Binding-site contacts:
Ligand atom NE1 contacts residue HIS115 of chain 2.A at 3.5 Å (h-bond).
Ligand atom CZ3 contacts residue LEU94 of chain 2.A at 3.9 Å (hydrophobic).
Ligand atom CZ2 contacts residue HIS115 of chain 2.A at 3.8 Å.
Ligand atom O contacts residue GLN9 of chain 1.A at 2.9 Å (h-bond).
Ligand atom CB contacts residue ARG93 of chain 2.A at 3.6 Å.
Ligand atom CZ3 contacts residue PHE10 of chain 1.A at 3.7 Å (hydrophobic).
Ligand atom N contacts residue GLN9 of chain 1.A at 2.9 Å (h-bond).
Ligand atom CE3 contacts residue PHE10 of chain 1.A at 3.6 Å (hydrophobic).
Ligand atom CG2 contacts residue GLN9 of chain 1.A at 3.7 Å.
Ligand atom CG contacts residue GLN9 of chain 1.A at 3.9 Å.
Ligand atom CH2 contacts residue PHE10 of chain 1.A at 3.9 Å (hydrophobic).
Ligand atom CZ3 contacts residue PHE88 of chain 2.A at 3.8 Å (hydrophobic).
Ligand atom CB contacts residue GLN9 of chain 1.A at 3.9 Å.
Ligand atom O contacts residue GLN9 of chain 1.A at 3.8 Å.
Ligand atom CG1 contacts residue THR11 of chain 1.A at 3.6 Å.
Ligand atom CB contacts residue GLN9 of chain 1.A at 3.5 Å.
Ligand atom CH2 contacts residue PHE88 of chain 2.A at 3.5 Å (hydrophobic).
Ligand atom CD contacts residue CYS7 of chain 1.A at 3.3 Å (hydrophobic).
Ligand atom CZ2 contacts residue THR119 of chain 2.A at 3.8 Å.
Ligand atom NE1 contacts residue THR119 of chain 2.A at 3.7 Å.
Ligand atom CG2 contacts residue THR11 of chain 1.A at 3.9 Å.
Ligand atom CE2 contacts residue PHE10 of chain 1.A at 3.5 Å (hydrophobic).
Ligand atom CA contacts residue GLN9 of chain 1.A at 3.2 Å.
Ligand atom C contacts residue GLN9 of chain 1.A at 3.5 Å.
Ligand atom NE1 contacts residue PHE10 of chain 1.A at 3.4 Å.
Ligand atom CG contacts residue CYS7 of chain 1.A at 3.8 Å (hydrophobic).
Ligand atom O contacts residue PHE10 of chain 1.A at 3.4 Å.
Ligand atom CD1 contacts residue THR119 of chain 2.A at 3.9 Å.
Ligand atom CZ3 contacts residue ILE8 of chain 1.A at 3.9 Å (hydrophobic).
Ligand atom CE3 contacts residue GLN9 of chain 1.A at 3.5 Å.
Ligand atom CH2 contacts residue LEU94 of chain 2.A at 3.9 Å (hydrophobic).
Ligand atom CD1 contacts residue PHE10 of chain 1.A at 3.8 Å (hydrophobic).
Ligand atom O contacts residue THR11 of chain 1.A at 3.0 Å (h-bond).
Ligand atom CE3 contacts residue ILE8 of chain 1.A at 3.5 Å (hydrophobic).
Ligand atom CD2 contacts residue PHE10 of chain 1.A at 3.8 Å (hydrophobic).
Ligand atom CG contacts residue ARG93 of chain 2.A at 3.6 Å.
Ligand atom CE2 contacts residue THR119 of chain 2.A at 3.7 Å.
Ligand atom O contacts residue ILE8 of chain 1.A at 3.5 Å.
Ligand atom C contacts residue PHE10 of chain 1.A at 3.7 Å (hydrophobic).
Ligand atom CZ2 contacts residue PHE10 of chain 1.A at 3.9 Å (hydrophobic).

Sequence of chain 2.A:
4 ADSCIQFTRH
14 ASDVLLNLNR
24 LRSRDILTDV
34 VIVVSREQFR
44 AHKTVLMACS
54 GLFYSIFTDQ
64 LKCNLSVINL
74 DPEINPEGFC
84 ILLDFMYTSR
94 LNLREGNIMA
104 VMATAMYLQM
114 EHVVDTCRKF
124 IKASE

A small-molecule ligand and the protein it binds are described below.
Small molecule (SMILES): CC[C@H](C)[C@H](NC(=O)[C@@H](NC(=O)[C@H](CC1=c2ccccc2=NC1)NC(C)=O)C(C)C)C(=O)N1CCC[C@H]1C(N)=O

Sequence of chain 1.A:
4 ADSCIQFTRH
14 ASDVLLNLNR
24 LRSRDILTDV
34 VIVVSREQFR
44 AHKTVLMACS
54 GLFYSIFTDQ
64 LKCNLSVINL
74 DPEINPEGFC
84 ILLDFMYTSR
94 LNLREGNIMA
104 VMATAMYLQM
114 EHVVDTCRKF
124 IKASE